Binding-site contacts:
Ligand atom C2 contacts residue ASN770 of chain 1.C at 2.5 Å.
Ligand atom N2 contacts residue ASN770 of chain 1.C at 3.0 Å (h-bond).
Ligand atom C4 contacts residue ASN770 of chain 1.C at 4.2 Å.
Ligand atom C7 contacts residue ASN770 of chain 1.C at 4.2 Å.
Ligand atom C1 contacts residue ASN770 of chain 1.C at 1.4 Å.
Ligand atom C6 contacts residue SER772 of chain 1.C at 3.8 Å.
Ligand atom O6 contacts residue GLN773 of chain 1.C at 4.4 Å.
Ligand atom O5 contacts residue ASN770 of chain 1.C at 2.3 Å (h-bond).
Ligand atom C1 contacts residue SER772 of chain 1.C at 3.4 Å.
Ligand atom C3 contacts residue ASN770 of chain 1.C at 3.8 Å.
Ligand atom C7 contacts residue TYR765 of chain 1.C at 4.0 Å (hydrophobic).
Ligand atom O5 contacts residue SER772 of chain 1.C at 3.2 Å (h-bond).
Ligand atom C5 contacts residue SER772 of chain 1.C at 3.3 Å.
Ligand atom C8 contacts residue TYR765 of chain 1.C at 3.6 Å (hydrophobic).
Ligand atom C5 contacts residue ASN770 of chain 1.C at 3.6 Å.
Ligand atom N2 contacts residue TYR765 of chain 1.C at 3.8 Å.
Ligand atom C6 contacts residue GLN773 of chain 1.C at 4.3 Å.

A small-molecule ligand and the protein it binds are described below.
Small molecule (SMILES): CC(=O)N[C@@H]1[C@@H](O)[C@H](O)[C@@H](CO)O[C@H]1O

Sequence of chain 1.C:
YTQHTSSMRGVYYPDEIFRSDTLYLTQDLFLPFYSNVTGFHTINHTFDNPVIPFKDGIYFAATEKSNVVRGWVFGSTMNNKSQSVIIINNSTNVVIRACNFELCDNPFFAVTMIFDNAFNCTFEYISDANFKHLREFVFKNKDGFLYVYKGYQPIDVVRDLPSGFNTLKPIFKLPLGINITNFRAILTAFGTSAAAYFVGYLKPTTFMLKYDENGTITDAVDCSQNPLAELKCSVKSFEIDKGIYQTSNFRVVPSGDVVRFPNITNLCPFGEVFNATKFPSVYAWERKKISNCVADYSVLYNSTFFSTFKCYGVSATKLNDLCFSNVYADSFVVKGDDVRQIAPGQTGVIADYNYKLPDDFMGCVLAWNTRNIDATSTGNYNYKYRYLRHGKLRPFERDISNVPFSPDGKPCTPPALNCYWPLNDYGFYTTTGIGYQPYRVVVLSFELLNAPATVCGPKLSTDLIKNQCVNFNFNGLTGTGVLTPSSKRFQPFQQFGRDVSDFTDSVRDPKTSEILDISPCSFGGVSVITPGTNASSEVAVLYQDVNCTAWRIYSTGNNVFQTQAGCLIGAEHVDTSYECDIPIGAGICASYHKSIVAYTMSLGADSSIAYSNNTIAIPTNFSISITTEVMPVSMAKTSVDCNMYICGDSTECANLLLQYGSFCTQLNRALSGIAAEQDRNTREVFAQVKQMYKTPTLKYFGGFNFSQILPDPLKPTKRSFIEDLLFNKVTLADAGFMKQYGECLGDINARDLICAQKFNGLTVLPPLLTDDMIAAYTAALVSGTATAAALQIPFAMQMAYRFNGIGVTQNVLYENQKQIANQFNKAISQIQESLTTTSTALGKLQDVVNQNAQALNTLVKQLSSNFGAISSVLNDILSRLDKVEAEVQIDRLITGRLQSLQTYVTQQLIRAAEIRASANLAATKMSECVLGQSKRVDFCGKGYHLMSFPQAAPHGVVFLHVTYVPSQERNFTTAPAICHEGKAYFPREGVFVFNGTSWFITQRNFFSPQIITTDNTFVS